The protein below binds the small molecule below.
Small molecule (SMILES): CC(=O)N[C@@H]1[C@@H](O)[C@H](O)[C@@H](CO)O[C@H]1O

Sequence of chain 1.BA:
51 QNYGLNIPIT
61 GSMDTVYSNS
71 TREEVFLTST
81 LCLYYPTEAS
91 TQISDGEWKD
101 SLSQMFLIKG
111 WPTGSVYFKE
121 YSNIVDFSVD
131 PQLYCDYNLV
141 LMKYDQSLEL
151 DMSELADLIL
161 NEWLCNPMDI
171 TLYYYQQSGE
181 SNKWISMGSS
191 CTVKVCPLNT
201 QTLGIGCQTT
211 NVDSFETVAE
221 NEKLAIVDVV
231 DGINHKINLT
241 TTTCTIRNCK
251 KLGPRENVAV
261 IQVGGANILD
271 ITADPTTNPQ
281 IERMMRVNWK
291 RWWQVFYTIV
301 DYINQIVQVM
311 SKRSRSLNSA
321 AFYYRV

Binding-site contacts:
Ligand atom C1 contacts residue LEU239 of chain 1.BA at 4.5 Å (hydrophobic).
Ligand atom C1 contacts residue ASN238 of chain 1.BA at 1.4 Å.
Ligand atom O5 contacts residue ASN238 of chain 1.BA at 2.3 Å (h-bond).
Ligand atom C4 contacts residue ASN238 of chain 1.BA at 4.2 Å.
Ligand atom C8 contacts residue LEU239 of chain 1.BA at 4.4 Å (hydrophobic).
Ligand atom N2 contacts residue LEU239 of chain 1.BA at 4.3 Å.
Ligand atom C8 contacts residue THR171 of chain 1.BA at 3.7 Å.
Ligand atom C3 contacts residue ASN238 of chain 1.BA at 3.8 Å.
Ligand atom O5 contacts residue VAL212 of chain 1.BA at 3.7 Å.
Ligand atom C6 contacts residue VAL212 of chain 1.BA at 4.2 Å (hydrophobic).
Ligand atom C5 contacts residue ASN238 of chain 1.BA at 3.6 Å.
Ligand atom N2 contacts residue THR240 of chain 1.BA at 4.3 Å.
Ligand atom C2 contacts residue ASN238 of chain 1.BA at 2.5 Å.
Ligand atom C8 contacts residue THR241 of chain 1.BA at 4.2 Å.
Ligand atom N2 contacts residue ASN238 of chain 1.BA at 3.0 Å (h-bond).
Ligand atom C8 contacts residue ILE170 of chain 1.BA at 4.1 Å (hydrophobic).
Ligand atom O6 contacts residue VAL212 of chain 1.BA at 3.9 Å.
Ligand atom O7 contacts residue ASN238 of chain 1.BA at 4.1 Å.
Ligand atom C7 contacts residue ASN238 of chain 1.BA at 3.9 Å.